Binding-site contacts:
Ligand atom O4 contacts residue LYS300 of chain 1.B at 4.3 Å.
Ligand atom C2 contacts residue ASN81 of chain 1.B at 2.5 Å.
Ligand atom O6 contacts residue ASN81 of chain 1.B at 4.1 Å.
Ligand atom C5 contacts residue ASN81 of chain 1.B at 3.7 Å.
Ligand atom N2 contacts residue VAL298 of chain 1.B at 3.7 Å.
Ligand atom C4 contacts residue ASN81 of chain 1.B at 4.3 Å.
Ligand atom C3 contacts residue ASN81 of chain 1.B at 3.7 Å.
Ligand atom C7 contacts residue ASN81 of chain 1.B at 3.5 Å.
Ligand atom C3 contacts residue VAL298 of chain 1.B at 4.2 Å (hydrophobic).
Ligand atom C6 contacts residue LYS300 of chain 1.B at 3.5 Å.
Ligand atom C1 contacts residue ASN81 of chain 1.B at 1.4 Å.
Ligand atom N2 contacts residue ASN81 of chain 1.B at 2.9 Å (h-bond).
Ligand atom O5 contacts residue ASN81 of chain 1.B at 2.4 Å (h-bond).
Ligand atom C2 contacts residue VAL298 of chain 1.B at 4.0 Å (hydrophobic).
Ligand atom C1 contacts residue VAL298 of chain 1.B at 3.6 Å (hydrophobic).
Ligand atom C5 contacts residue LYS300 of chain 1.B at 4.1 Å.
Ligand atom O7 contacts residue ASN81 of chain 1.B at 3.2 Å (h-bond).
Ligand atom O4 contacts residue ASN293 of chain 1.B at 4.0 Å.

Sequence of chain 1.B:
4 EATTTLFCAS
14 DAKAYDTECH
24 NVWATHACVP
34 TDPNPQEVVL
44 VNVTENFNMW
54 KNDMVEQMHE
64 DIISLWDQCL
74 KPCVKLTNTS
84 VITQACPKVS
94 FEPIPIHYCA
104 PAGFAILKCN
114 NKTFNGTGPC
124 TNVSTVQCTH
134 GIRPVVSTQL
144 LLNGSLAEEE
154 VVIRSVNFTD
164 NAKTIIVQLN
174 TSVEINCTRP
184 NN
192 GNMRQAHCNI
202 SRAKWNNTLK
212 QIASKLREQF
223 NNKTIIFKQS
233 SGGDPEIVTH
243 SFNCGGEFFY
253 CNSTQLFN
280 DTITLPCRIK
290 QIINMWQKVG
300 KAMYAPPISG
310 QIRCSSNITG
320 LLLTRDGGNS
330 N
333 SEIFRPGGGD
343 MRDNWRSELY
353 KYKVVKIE

The small molecule below binds the protein below.
Small molecule (SMILES): CC(=O)N[C@@H]1[C@@H](O)[C@H](O)[C@@H](CO)O[C@H]1O